Sequence of chain 1.A:
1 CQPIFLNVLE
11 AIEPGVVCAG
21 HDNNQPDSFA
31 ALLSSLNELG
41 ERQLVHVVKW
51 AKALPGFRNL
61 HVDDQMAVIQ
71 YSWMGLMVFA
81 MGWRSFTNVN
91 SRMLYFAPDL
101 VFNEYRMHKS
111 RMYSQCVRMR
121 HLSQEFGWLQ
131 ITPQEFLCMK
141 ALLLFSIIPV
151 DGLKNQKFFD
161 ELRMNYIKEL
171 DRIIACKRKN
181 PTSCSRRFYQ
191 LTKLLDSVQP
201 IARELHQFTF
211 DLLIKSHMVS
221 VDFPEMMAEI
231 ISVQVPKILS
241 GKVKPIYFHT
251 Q

Binding-site contacts:
Ligand atom CG1 contacts residue GLU229 of chain 1.A at 3.7 Å.
Ligand atom O contacts residue LYS52 of chain 1.A at 3.6 Å (salt-bridge).
Ligand atom CD2 contacts residue VAL48 of chain 1.A at 4.2 Å (hydrophobic).
Ligand atom O contacts residue MET226 of chain 1.A at 4.4 Å.
Ligand atom CE1 contacts residue GLU229 of chain 1.A at 2.9 Å.
Ligand atom O contacts residue VAL48 of chain 1.A at 3.3 Å.
Ligand atom CD2 contacts residue GLN70 of chain 1.A at 4.5 Å.
Ligand atom N contacts residue GLU225 of chain 1.A at 2.7 Å (salt-bridge).
Ligand atom N contacts residue GLU229 of chain 1.A at 4.4 Å.
Ligand atom O contacts residue LYS52 of chain 1.A at 3.4 Å (salt-bridge).
Ligand atom CG1 contacts residue GLN70 of chain 1.A at 3.9 Å.
Ligand atom CA contacts residue LYS52 of chain 1.A at 4.5 Å.
Ligand atom O contacts residue GLU225 of chain 1.A at 4.1 Å.
Ligand atom C contacts residue LYS52 of chain 1.A at 3.5 Å.
Ligand atom CB contacts residue GLU229 of chain 1.A at 4.1 Å.
Ligand atom C contacts residue LYS52 of chain 1.A at 4.3 Å.
Ligand atom CD1 contacts residue MET66 of chain 1.A at 3.8 Å (hydrophobic).
Ligand atom CZ contacts residue LYS49 of chain 1.A at 3.7 Å.
Ligand atom ND1 contacts residue GLU229 of chain 1.A at 3.1 Å (salt-bridge).
Ligand atom CD2 contacts residue GLU229 of chain 1.A at 4.4 Å.
Ligand atom CG contacts residue GLU229 of chain 1.A at 4.1 Å.
Ligand atom N contacts residue GLU229 of chain 1.A at 4.3 Å.
Ligand atom CG1 contacts residue MET66 of chain 1.A at 3.3 Å (hydrophobic).
Ligand atom CD1 contacts residue GLN70 of chain 1.A at 3.3 Å.
Ligand atom C contacts residue GLU225 of chain 1.A at 4.1 Å.
Ligand atom C contacts residue VAL48 of chain 1.A at 4.2 Å (hydrophobic).
Ligand atom CB contacts residue GLU225 of chain 1.A at 4.0 Å.
Ligand atom CD2 contacts residue ILE69 of chain 1.A at 4.4 Å (hydrophobic).
Ligand atom NE contacts residue LYS49 of chain 1.A at 3.7 Å.
Ligand atom C contacts residue GLU229 of chain 1.A at 4.0 Å.
Ligand atom CA contacts residue GLU225 of chain 1.A at 3.0 Å.
Ligand atom CA contacts residue GLU229 of chain 1.A at 3.4 Å.
Ligand atom NE2 contacts residue GLU229 of chain 1.A at 3.8 Å.
Ligand atom NH2 contacts residue LYS49 of chain 1.A at 2.9 Å (salt-bridge).
Ligand atom CA contacts residue MET226 of chain 1.A at 4.3 Å (hydrophobic).
Ligand atom CA contacts residue VAL48 of chain 1.A at 4.1 Å (hydrophobic).
Ligand atom CD1 contacts residue GLU229 of chain 1.A at 2.9 Å.
Ligand atom CD1 contacts residue GLN70 of chain 1.A at 3.4 Å.
Ligand atom CB contacts residue MET66 of chain 1.A at 4.4 Å (hydrophobic).

A protein and the small-molecule ligand that binds it are described below.
Small molecule (SMILES): CC[C@H](C)[C@H](NC(=O)[C@H](CCCCN)NC(=O)[C@@H](N)CC1=NC=NC1)C(=O)N[C@@H](CC(C)C)C(=O)N[C@@H](Cc1cnc[nH]1)C(=O)N[C@@H](CCCN=C(N)N)C(=O)N[C@@H](C)C=O